This small molecule binds to this protein.
Small molecule (SMILES): CC(=O)N[C@@H]1[C@@H](O)[C@H](O)[C@@H](CO)O[C@H]1O

Binding-site contacts:
Ligand atom C2 contacts residue ASN195 of chain 1.J at 3.8 Å.
Ligand atom C7 contacts residue ASN46 of chain 1.J at 3.5 Å.
Ligand atom C5 contacts residue ASN46 of chain 1.J at 3.7 Å.
Ligand atom O5 contacts residue HIS194 of chain 1.J at 4.5 Å.
Ligand atom C3 contacts residue ASN46 of chain 1.J at 3.7 Å.
Ligand atom C7 contacts residue PHE44 of chain 1.J at 4.1 Å (hydrophobic).
Ligand atom C2 contacts residue ASN46 of chain 1.J at 2.4 Å.
Ligand atom C1 contacts residue ASN195 of chain 1.J at 3.8 Å.
Ligand atom C7 contacts residue ASN195 of chain 1.J at 4.0 Å.
Ligand atom C4 contacts residue ASN46 of chain 1.J at 4.2 Å.
Ligand atom C1 contacts residue ASN46 of chain 1.J at 1.4 Å.
Ligand atom C8 contacts residue PHE44 of chain 1.J at 3.0 Å (hydrophobic).
Ligand atom O3 contacts residue ASN195 of chain 1.J at 4.4 Å.
Ligand atom N2 contacts residue ASN195 of chain 1.J at 3.1 Å (h-bond).
Ligand atom C8 contacts residue ASN195 of chain 1.J at 4.0 Å.
Ligand atom C8 contacts residue ASN46 of chain 1.J at 4.1 Å.
Ligand atom C5 contacts residue ASN195 of chain 1.J at 4.4 Å.
Ligand atom O7 contacts residue ASN46 of chain 1.J at 3.9 Å.
Ligand atom C8 contacts residue ASN43 of chain 1.J at 3.9 Å.
Ligand atom O5 contacts residue ASN46 of chain 1.J at 2.4 Å (h-bond).
Ligand atom N2 contacts residue ASN46 of chain 1.J at 2.8 Å (h-bond).
Ligand atom C3 contacts residue ASN195 of chain 1.J at 3.8 Å.

Sequence of chain 1.J:
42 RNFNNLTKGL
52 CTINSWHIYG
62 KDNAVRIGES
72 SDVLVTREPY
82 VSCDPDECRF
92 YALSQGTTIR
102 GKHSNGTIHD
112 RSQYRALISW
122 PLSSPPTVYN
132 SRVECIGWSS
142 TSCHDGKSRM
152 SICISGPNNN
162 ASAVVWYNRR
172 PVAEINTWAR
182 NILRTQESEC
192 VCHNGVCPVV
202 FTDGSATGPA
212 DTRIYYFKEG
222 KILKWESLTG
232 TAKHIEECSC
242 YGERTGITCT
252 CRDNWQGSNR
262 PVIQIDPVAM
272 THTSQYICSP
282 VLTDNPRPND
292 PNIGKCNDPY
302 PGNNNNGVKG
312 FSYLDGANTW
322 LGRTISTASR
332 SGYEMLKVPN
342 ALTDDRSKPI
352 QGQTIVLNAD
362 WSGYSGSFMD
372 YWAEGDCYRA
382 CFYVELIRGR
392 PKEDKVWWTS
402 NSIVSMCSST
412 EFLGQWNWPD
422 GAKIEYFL